Sequence of chain 1.A:
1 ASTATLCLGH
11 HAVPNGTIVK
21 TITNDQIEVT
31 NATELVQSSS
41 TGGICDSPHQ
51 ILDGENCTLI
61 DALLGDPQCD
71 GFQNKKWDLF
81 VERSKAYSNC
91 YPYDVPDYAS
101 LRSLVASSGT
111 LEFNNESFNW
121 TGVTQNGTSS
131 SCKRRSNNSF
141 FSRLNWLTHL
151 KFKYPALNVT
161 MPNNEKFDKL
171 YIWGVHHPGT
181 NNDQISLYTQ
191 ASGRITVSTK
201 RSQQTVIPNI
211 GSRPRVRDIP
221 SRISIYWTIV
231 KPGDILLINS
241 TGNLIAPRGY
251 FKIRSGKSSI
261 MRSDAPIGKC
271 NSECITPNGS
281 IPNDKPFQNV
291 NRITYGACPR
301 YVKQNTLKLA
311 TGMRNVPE

Binding-site contacts:
Ligand atom C5 contacts residue ASN126 of chain 1.A at 3.7 Å.
Ligand atom C1 contacts residue ASN126 of chain 1.A at 1.4 Å.
Ligand atom O5 contacts residue ARG248 of chain 1.A at 3.8 Å.
Ligand atom C8 contacts residue GLN125 of chain 1.A at 4.1 Å.
Ligand atom C2 contacts residue ASN126 of chain 1.A at 2.5 Å.
Ligand atom C7 contacts residue ASN126 of chain 1.A at 3.4 Å.
Ligand atom O5 contacts residue ASN126 of chain 1.A at 2.4 Å (h-bond).
Ligand atom N2 contacts residue ASN126 of chain 1.A at 2.9 Å (h-bond).
Ligand atom O7 contacts residue ASN126 of chain 1.A at 3.5 Å (h-bond).
Ligand atom C5 contacts residue ARG248 of chain 1.A at 4.2 Å.
Ligand atom O6 contacts residue ARG248 of chain 1.A at 4.4 Å.
Ligand atom C4 contacts residue ASN126 of chain 1.A at 4.2 Å.
Ligand atom C3 contacts residue ASN126 of chain 1.A at 3.8 Å.
Ligand atom C1 contacts residue ARG248 of chain 1.A at 3.8 Å.

This small molecule binds to this protein.
Small molecule (SMILES): CC(=O)N[C@@H]1[C@@H](O)[C@H](O)[C@@H](CO)O[C@H]1O